The protein below binds the small molecule below.
Small molecule (SMILES): CC(=O)N[C@H]1[C@H](O[C@H]2[C@H](O)[C@@H](NC(C)=O)CO[C@@H]2CO)O[C@H](CO)[C@@H](O)[C@@H]1O

Binding-site contacts:
Ligand atom N2 contacts residue ASN17 of chain 1.E at 3.0 Å (h-bond).
Ligand atom C1 contacts residue ASN17 of chain 1.E at 1.4 Å.
Ligand atom O5 contacts residue ASN17 of chain 1.E at 2.3 Å (h-bond).
Ligand atom O7 contacts residue ASN17 of chain 1.E at 3.5 Å (h-bond).
Ligand atom C7 contacts residue ASN17 of chain 1.E at 3.5 Å.
Ligand atom O7 contacts residue GLY13 of chain 1.E at 3.2 Å.
Ligand atom C5 contacts residue ASN17 of chain 1.E at 3.6 Å.
Ligand atom C4 contacts residue ASN17 of chain 1.E at 4.2 Å.
Ligand atom C8 contacts residue GLY13 of chain 1.E at 3.7 Å.
Ligand atom C2 contacts residue ASN17 of chain 1.E at 2.5 Å.
Ligand atom C7 contacts residue GLY13 of chain 1.E at 3.7 Å.
Ligand atom C8 contacts residue PHE12 of chain 1.E at 4.0 Å (hydrophobic).
Ligand atom C8 contacts residue LEU42 of chain 1.E at 4.2 Å (hydrophobic).
Ligand atom C3 contacts residue ASN17 of chain 1.E at 3.8 Å.

Sequence of chain 1.E:
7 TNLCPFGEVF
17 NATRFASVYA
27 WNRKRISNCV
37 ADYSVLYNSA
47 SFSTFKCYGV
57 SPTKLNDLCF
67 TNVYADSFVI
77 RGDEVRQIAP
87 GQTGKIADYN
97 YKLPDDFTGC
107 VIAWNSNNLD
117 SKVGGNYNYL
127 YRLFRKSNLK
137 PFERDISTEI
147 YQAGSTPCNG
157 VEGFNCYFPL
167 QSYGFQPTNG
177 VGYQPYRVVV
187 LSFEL